Binding-site contacts:
Ligand atom O2 contacts residue NI1 of chain 1.H at 2.6 Å (h-bond).
Ligand atom C1 contacts residue GLU143 of chain 1.C at 3.8 Å.
Ligand atom C14 contacts residue GLY44 of chain 1.C at 4.0 Å.
Ligand atom O3 contacts residue GLY45 of chain 1.C at 3.9 Å.
Ligand atom C4 contacts residue GLU98 of chain 1.C at 3.8 Å.
Ligand atom C8 contacts residue LEU101 of chain 1.C at 3.8 Å (hydrophobic).
Ligand atom C1 contacts residue HIS142 of chain 1.C at 3.8 Å.
Ligand atom C7 contacts residue HIS142 of chain 1.C at 3.3 Å.
Ligand atom C6 contacts residue HIS142 of chain 1.C at 3.7 Å.
Ligand atom O1 contacts residue NI1 of chain 1.H at 3.1 Å (h-bond).
Ligand atom C2 contacts residue HIS142 of chain 1.C at 4.0 Å.
Ligand atom S1 contacts residue GLY99 of chain 1.C at 4.0 Å.
Ligand atom O3 contacts residue VAL46 of chain 1.C at 2.9 Å (h-bond).
Ligand atom C8 contacts residue GLN52 of chain 1.C at 3.8 Å.
Ligand atom O1 contacts residue LEU101 of chain 1.C at 2.7 Å (h-bond).
Ligand atom O2 contacts residue CYS100 of chain 1.C at 4.0 Å.
Ligand atom C8 contacts residue CYS100 of chain 1.C at 3.9 Å (hydrophobic).
Ligand atom O1 contacts residue CYS100 of chain 1.C at 3.3 Å (h-bond).
Ligand atom C1 contacts residue GLY99 of chain 1.C at 3.7 Å.
Ligand atom O2 contacts residue GLU143 of chain 1.C at 3.1 Å (salt-bridge).
Ligand atom C5 contacts residue TRP97 of chain 1.C at 4.0 Å (hydrophobic).
Ligand atom C8 contacts residue GLY47 of chain 1.C at 3.5 Å.
Ligand atom C10 contacts residue VAL46 of chain 1.C at 4.0 Å (hydrophobic).
Ligand atom C4 contacts residue GLY99 of chain 1.C at 3.7 Å.
Ligand atom C24 contacts residue GLY47 of chain 1.C at 3.0 Å.
Ligand atom O1 contacts residue GLN52 of chain 1.C at 3.3 Å (h-bond).
Ligand atom C24 contacts residue GLU143 of chain 1.C at 3.8 Å.
Ligand atom C18 contacts residue GLY44 of chain 1.C at 4.0 Å.
Ligand atom O2 contacts residue GLY47 of chain 1.C at 3.8 Å.
Ligand atom O3 contacts residue GLY47 of chain 1.C at 3.6 Å (h-bond).
Ligand atom O2 contacts residue GLN52 of chain 1.C at 3.0 Å (h-bond).
Ligand atom C2 contacts residue GLY99 of chain 1.C at 3.5 Å.
Ligand atom C8 contacts residue GLU143 of chain 1.C at 3.9 Å.
Ligand atom C8 contacts residue NI1 of chain 1.H at 3.1 Å.
Ligand atom C11 contacts residue LEU101 of chain 1.C at 4.0 Å (hydrophobic).
Ligand atom C9 contacts residue GLY99 of chain 1.C at 3.7 Å.
Ligand atom C5 contacts residue GLU98 of chain 1.C at 3.9 Å.
Ligand atom C3 contacts residue GLY99 of chain 1.C at 3.3 Å.
Ligand atom C13 contacts residue GLY44 of chain 1.C at 3.8 Å.
Ligand atom O2 contacts residue HIS146 of chain 1.C at 3.5 Å (h-bond).

Sequence of chain 1.C:
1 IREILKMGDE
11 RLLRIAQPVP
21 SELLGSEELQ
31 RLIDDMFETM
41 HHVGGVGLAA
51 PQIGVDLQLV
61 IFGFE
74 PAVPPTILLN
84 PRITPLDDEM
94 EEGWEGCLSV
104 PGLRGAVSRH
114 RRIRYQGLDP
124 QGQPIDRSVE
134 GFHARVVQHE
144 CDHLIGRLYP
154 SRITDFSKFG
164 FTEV

A protein and the small-molecule ligand that binds it are described below.
Small molecule (SMILES): O=C(O)C[C@@H](Cc1ccccc1)C(=O)SCC(=O)c1ccccc1